This small molecule binds to this protein.
Small molecule (SMILES): CC(=O)N[C@@H]1[C@@H](O)[C@H](O)[C@@H](CO)O[C@H]1O

Sequence of chain 1.C:
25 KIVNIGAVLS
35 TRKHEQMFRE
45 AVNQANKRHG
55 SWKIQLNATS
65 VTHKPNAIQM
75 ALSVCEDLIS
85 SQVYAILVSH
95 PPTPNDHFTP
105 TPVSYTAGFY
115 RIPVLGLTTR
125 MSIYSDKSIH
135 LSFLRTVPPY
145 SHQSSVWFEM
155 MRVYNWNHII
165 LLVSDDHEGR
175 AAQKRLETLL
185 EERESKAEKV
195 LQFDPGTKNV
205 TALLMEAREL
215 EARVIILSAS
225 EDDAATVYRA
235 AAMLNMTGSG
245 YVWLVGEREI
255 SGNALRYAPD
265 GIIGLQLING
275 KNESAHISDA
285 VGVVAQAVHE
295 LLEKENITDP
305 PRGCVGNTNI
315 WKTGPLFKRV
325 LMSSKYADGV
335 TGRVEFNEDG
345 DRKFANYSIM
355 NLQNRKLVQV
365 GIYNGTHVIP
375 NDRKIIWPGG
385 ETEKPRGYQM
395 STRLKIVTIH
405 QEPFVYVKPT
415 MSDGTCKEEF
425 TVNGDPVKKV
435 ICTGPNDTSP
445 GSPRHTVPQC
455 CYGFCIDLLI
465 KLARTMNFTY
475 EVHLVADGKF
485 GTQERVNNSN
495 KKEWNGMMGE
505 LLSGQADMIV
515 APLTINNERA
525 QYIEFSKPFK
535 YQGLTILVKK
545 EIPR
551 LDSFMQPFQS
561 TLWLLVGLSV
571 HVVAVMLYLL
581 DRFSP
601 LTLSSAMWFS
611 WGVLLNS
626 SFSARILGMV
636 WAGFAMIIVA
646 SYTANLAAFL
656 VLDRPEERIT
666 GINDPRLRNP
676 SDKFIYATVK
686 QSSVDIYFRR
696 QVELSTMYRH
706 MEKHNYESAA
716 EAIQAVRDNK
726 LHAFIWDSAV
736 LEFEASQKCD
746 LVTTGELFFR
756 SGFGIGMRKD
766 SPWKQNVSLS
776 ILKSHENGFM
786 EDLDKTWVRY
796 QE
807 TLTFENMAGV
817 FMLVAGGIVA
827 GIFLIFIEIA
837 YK

Binding-site contacts:
Ligand atom O7 contacts residue THR370 of chain 1.C at 3.4 Å.
Ligand atom C8 contacts residue HIS371 of chain 1.C at 3.8 Å.
Ligand atom N2 contacts residue HIS371 of chain 1.C at 4.3 Å.
Ligand atom C3 contacts residue ASN368 of chain 1.C at 3.8 Å.
Ligand atom C5 contacts residue ASN368 of chain 1.C at 3.7 Å.
Ligand atom O5 contacts residue ASN368 of chain 1.C at 2.5 Å (h-bond).
Ligand atom C7 contacts residue THR370 of chain 1.C at 4.3 Å.
Ligand atom O7 contacts residue HIS371 of chain 1.C at 4.3 Å.
Ligand atom C7 contacts residue HIS371 of chain 1.C at 4.0 Å.
Ligand atom C1 contacts residue ASN368 of chain 1.C at 1.4 Å.
Ligand atom C4 contacts residue ASN368 of chain 1.C at 4.3 Å.
Ligand atom N2 contacts residue ASN368 of chain 1.C at 2.8 Å (h-bond).
Ligand atom O7 contacts residue ASN368 of chain 1.C at 4.5 Å.
Ligand atom C2 contacts residue ASN368 of chain 1.C at 2.5 Å.
Ligand atom C7 contacts residue ASN368 of chain 1.C at 3.9 Å.